Sequence of chain 1.F:
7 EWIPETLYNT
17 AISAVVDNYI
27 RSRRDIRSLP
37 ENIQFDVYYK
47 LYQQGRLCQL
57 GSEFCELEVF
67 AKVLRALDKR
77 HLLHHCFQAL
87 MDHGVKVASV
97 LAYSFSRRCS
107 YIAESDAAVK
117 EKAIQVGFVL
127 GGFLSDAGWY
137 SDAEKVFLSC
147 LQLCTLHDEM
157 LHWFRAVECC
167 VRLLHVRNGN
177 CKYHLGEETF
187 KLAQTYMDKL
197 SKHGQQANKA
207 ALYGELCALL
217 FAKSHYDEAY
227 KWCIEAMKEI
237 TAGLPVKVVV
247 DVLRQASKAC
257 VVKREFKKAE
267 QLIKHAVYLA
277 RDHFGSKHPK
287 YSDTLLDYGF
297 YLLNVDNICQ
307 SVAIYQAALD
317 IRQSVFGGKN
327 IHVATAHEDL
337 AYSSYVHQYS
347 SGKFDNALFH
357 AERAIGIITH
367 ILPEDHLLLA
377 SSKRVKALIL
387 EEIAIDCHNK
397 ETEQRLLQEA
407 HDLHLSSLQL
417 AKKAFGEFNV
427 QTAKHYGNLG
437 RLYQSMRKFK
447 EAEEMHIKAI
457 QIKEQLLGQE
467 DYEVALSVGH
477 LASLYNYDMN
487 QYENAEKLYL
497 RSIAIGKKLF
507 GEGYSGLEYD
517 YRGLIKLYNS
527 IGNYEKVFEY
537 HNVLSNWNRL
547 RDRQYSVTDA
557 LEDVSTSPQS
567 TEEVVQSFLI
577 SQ

Binding-site contacts:
Ligand atom O contacts residue LEU472 of chain 1.F at 3.5 Å.
Ligand atom O contacts residue TYR515 of chain 1.F at 3.2 Å.
Ligand atom N contacts residue TYR341 of chain 1.F at 2.9 Å (h-bond).
Ligand atom C contacts residue TYR338 of chain 1.F at 3.1 Å (hydrophobic).
Ligand atom C contacts residue HIS476 of chain 1.F at 3.4 Å.
Ligand atom N contacts residue ASN434 of chain 1.F at 3.2 Å (h-bond).
Ligand atom CA contacts residue TYR345 of chain 1.F at 3.5 Å (hydrophobic).
Ligand atom OE1 contacts residue GLU388 of chain 1.F at 3.6 Å (salt-bridge).
Ligand atom O contacts residue HIS476 of chain 1.F at 3.2 Å.
Ligand atom NH2 contacts residue ILE391 of chain 1.F at 3.4 Å.
Ligand atom O contacts residue TYR345 of chain 1.F at 3.2 Å.
Ligand atom NE2 contacts residue GLU388 of chain 1.F at 3.5 Å (salt-bridge).
Ligand atom O contacts residue TYR338 of chain 1.F at 3.4 Å.
Ligand atom NH2 contacts residue SER441 of chain 1.F at 2.4 Å (h-bond).
Ligand atom O contacts residue TYR345 of chain 1.F at 3.4 Å.
Ligand atom NH1 contacts residue SER441 of chain 1.F at 2.9 Å (h-bond).
Ligand atom CA contacts residue TYR341 of chain 1.F at 3.3 Å (hydrophobic).
Ligand atom OXT contacts residue TYR338 of chain 1.F at 2.9 Å (h-bond).
Ligand atom CE contacts residue GLN440 of chain 1.F at 3.3 Å.
Ligand atom O contacts residue HIS476 of chain 1.F at 3.0 Å (h-bond).
Ligand atom CA contacts residue ARG437 of chain 1.F at 3.5 Å.
Ligand atom O contacts residue TYR483 of chain 1.F at 3.4 Å.
Ligand atom N contacts residue TYR515 of chain 1.F at 3.3 Å.
Ligand atom NE2 contacts residue LYS459 of chain 1.F at 3.0 Å (salt-bridge).
Ligand atom CG contacts residue TYR345 of chain 1.F at 3.2 Å (hydrophobic).
Ligand atom O contacts residue TYR338 of chain 1.F at 2.9 Å (h-bond).
Ligand atom NZ contacts residue ARG443 of chain 1.F at 3.1 Å (salt-bridge).
Ligand atom CG contacts residue TYR483 of chain 1.F at 3.5 Å (hydrophobic).
Ligand atom C contacts residue TYR345 of chain 1.F at 3.4 Å (hydrophobic).
Ligand atom O contacts residue SER479 of chain 1.F at 2.4 Å (h-bond).
Ligand atom CZ contacts residue SER441 of chain 1.F at 3.0 Å.
Ligand atom OE1 contacts residue ILE391 of chain 1.F at 3.6 Å.
Ligand atom OE1 contacts residue LYS430 of chain 1.F at 2.9 Å (salt-bridge).
Ligand atom CB contacts residue SER479 of chain 1.F at 3.4 Å.
Ligand atom N contacts residue TYR345 of chain 1.F at 3.5 Å.
Ligand atom OE1 contacts residue GLY433 of chain 1.F at 3.3 Å.
Ligand atom O contacts residue ASN434 of chain 1.F at 3.4 Å (h-bond).
Ligand atom NH1 contacts residue ARG437 of chain 1.F at 2.5 Å (salt-bridge).
Ligand atom OE1 contacts residue ASN434 of chain 1.F at 3.4 Å (h-bond).
Ligand atom C contacts residue SER479 of chain 1.F at 3.4 Å.

The small molecule below binds the protein below.
Small molecule (SMILES): C[C@H](NC(=O)[C@H](CCCN=C(N)N)NC(=O)[C@H](CCCCN)NC(=O)[C@@H](N)CCC(N)=O)C(=O)N[C@@H](CO)C(=O)NCC(=O)N[C@@H](CCC(N)=O)C(=O)O